A protein and the small-molecule ligand that binds it are described below.
Small molecule (SMILES): CC(=O)N[C@@H]1[C@@H](O)[C@H](O)[C@@H](CO)O[C@H]1O

Sequence of chain 1.C:
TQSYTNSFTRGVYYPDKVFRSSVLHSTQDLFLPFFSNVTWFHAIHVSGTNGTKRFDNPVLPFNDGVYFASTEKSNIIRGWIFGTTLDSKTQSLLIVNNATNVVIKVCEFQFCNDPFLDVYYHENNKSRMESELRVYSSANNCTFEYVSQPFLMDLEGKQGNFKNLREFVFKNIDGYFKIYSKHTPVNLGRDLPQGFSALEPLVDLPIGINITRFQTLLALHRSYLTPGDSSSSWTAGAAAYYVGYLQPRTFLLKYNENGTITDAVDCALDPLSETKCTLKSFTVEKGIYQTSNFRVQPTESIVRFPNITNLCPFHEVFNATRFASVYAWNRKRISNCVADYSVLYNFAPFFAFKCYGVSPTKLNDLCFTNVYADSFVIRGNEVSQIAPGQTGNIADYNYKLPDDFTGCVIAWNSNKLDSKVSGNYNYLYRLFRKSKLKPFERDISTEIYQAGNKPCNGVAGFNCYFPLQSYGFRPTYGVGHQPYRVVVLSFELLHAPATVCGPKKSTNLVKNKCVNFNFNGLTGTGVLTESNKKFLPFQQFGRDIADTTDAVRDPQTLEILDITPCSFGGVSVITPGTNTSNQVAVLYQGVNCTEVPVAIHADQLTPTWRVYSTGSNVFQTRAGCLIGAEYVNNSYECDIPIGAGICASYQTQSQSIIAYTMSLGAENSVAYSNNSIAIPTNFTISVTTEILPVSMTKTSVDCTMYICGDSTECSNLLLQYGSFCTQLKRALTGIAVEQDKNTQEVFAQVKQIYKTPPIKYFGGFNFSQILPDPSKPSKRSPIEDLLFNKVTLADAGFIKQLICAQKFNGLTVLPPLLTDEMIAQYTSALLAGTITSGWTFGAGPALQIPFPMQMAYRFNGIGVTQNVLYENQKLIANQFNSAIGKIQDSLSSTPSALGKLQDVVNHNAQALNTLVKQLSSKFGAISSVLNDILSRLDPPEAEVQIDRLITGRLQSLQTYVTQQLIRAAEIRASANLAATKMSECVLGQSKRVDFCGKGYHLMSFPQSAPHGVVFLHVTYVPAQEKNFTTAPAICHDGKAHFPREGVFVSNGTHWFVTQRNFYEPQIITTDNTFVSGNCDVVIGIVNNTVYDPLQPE

Binding-site contacts:
Ligand atom N2 contacts residue ASN58 of chain 1.C at 2.9 Å (h-bond).
Ligand atom C8 contacts residue ASN58 of chain 1.C at 3.8 Å.
Ligand atom O7 contacts residue ASN58 of chain 1.C at 3.3 Å (h-bond).
Ligand atom C4 contacts residue ASN58 of chain 1.C at 4.2 Å.
Ligand atom C5 contacts residue TRP255 of chain 1.C at 4.1 Å (hydrophobic).
Ligand atom C1 contacts residue ASN58 of chain 1.C at 1.4 Å.
Ligand atom O5 contacts residue ASN58 of chain 1.C at 2.4 Å (h-bond).
Ligand atom C6 contacts residue SER254 of chain 1.C at 4.3 Å.
Ligand atom C8 contacts residue PHE56 of chain 1.C at 4.3 Å (hydrophobic).
Ligand atom C5 contacts residue TYR25 of chain 1.C at 3.6 Å (hydrophobic).
Ligand atom O5 contacts residue TYR25 of chain 1.C at 3.1 Å.
Ligand atom C7 contacts residue ASN58 of chain 1.C at 3.3 Å.
Ligand atom C3 contacts residue ASN58 of chain 1.C at 3.8 Å.
Ligand atom C5 contacts residue ASN58 of chain 1.C at 3.7 Å.
Ligand atom O6 contacts residue TYR25 of chain 1.C at 3.2 Å.
Ligand atom C6 contacts residue TRP255 of chain 1.C at 4.2 Å (hydrophobic).
Ligand atom C1 contacts residue TYR25 of chain 1.C at 3.8 Å (hydrophobic).
Ligand atom C2 contacts residue ASN58 of chain 1.C at 2.4 Å.
Ligand atom C6 contacts residue TYR25 of chain 1.C at 3.5 Å (hydrophobic).